Binding-site contacts:
Ligand atom C1 contacts residue PHE99 of chain 1.A at 4.0 Å (hydrophobic).
Ligand atom C8 contacts residue PHE255 of chain 1.B at 3.7 Å (hydrophobic).
Ligand atom C1 contacts residue HEM1 of chain 1.J at 3.9 Å.
Ligand atom N4 contacts residue ARG128 of chain 1.B at 3.4 Å.
Ligand atom CL contacts residue ARG128 of chain 1.B at 3.6 Å.
Ligand atom C3 contacts residue HEM1 of chain 1.J at 3.4 Å.
Ligand atom F contacts residue PHE296 of chain 1.B at 3.5 Å.
Ligand atom C17 contacts residue VAL299 of chain 1.B at 3.7 Å (hydrophobic).
Ligand atom C9 contacts residue PHE255 of chain 1.B at 3.8 Å (hydrophobic).
Ligand atom C18 contacts residue PHE296 of chain 1.B at 4.0 Å (hydrophobic).
Ligand atom N3 contacts residue HEM1 of chain 1.J at 3.4 Å.
Ligand atom C2 contacts residue HEM1 of chain 1.J at 3.5 Å.
Ligand atom N2 contacts residue HEM1 of chain 1.J at 3.8 Å.
Ligand atom C3 contacts residue ARG128 of chain 1.B at 3.2 Å.
Ligand atom N4 contacts residue HEM1 of chain 1.J at 3.3 Å.
Ligand atom C7 contacts residue PHE255 of chain 1.B at 4.1 Å (hydrophobic).
Ligand atom C16 contacts residue VAL299 of chain 1.B at 3.3 Å (hydrophobic).
Ligand atom C2 contacts residue PHE99 of chain 1.A at 3.8 Å (hydrophobic).
Ligand atom C5 contacts residue ARG128 of chain 1.B at 4.0 Å.
Ligand atom C17 contacts residue MET300 of chain 1.B at 3.9 Å (hydrophobic).
Ligand atom C10 contacts residue PRO109 of chain 1.B at 3.9 Å (hydrophobic).
Ligand atom F contacts residue MET300 of chain 1.B at 2.9 Å.
Ligand atom N3 contacts residue HIS95 of chain 1.A at 3.9 Å.
Ligand atom F contacts residue VAL299 of chain 1.B at 3.4 Å.
Ligand atom C4 contacts residue HEM1 of chain 1.J at 3.7 Å.
Ligand atom CL contacts residue THR127 of chain 1.B at 3.5 Å.
Ligand atom N5 contacts residue PHE99 of chain 1.A at 3.7 Å.
Ligand atom N2 contacts residue GLU131 of chain 1.B at 3.5 Å.
Ligand atom C4 contacts residue ARG128 of chain 1.B at 3.5 Å.
Ligand atom N4 contacts residue HIS95 of chain 1.A at 3.6 Å.
Ligand atom N2 contacts residue ARG128 of chain 1.B at 3.9 Å.
Ligand atom N3 contacts residue ARG128 of chain 1.B at 3.8 Å.
Ligand atom N3 contacts residue GLN91 of chain 1.A at 3.9 Å.
Ligand atom C14 contacts residue PRO109 of chain 1.B at 3.5 Å (hydrophobic).
Ligand atom C15 contacts residue PRO109 of chain 1.B at 3.5 Å (hydrophobic).
Ligand atom N5 contacts residue HEM1 of chain 1.J at 3.0 Å (h-bond).
Ligand atom N1 contacts residue HEM1 of chain 1.J at 3.5 Å.
Ligand atom N3 contacts residue GLU131 of chain 1.B at 3.9 Å.
Ligand atom N1 contacts residue ARG128 of chain 1.B at 3.5 Å (salt-bridge).
Ligand atom C2 contacts residue ARG128 of chain 1.B at 4.0 Å.

Sequence of chain 1.A:
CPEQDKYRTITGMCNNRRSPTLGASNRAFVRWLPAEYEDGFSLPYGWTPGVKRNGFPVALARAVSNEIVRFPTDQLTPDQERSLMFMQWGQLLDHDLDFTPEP

The small molecule below binds the protein below.
Small molecule (SMILES): Nc1cc(OCc2cc(-c3cccc(F)c3)ccc2Cl)c2[nH]nnc2n1

Sequence of chain 1.B:
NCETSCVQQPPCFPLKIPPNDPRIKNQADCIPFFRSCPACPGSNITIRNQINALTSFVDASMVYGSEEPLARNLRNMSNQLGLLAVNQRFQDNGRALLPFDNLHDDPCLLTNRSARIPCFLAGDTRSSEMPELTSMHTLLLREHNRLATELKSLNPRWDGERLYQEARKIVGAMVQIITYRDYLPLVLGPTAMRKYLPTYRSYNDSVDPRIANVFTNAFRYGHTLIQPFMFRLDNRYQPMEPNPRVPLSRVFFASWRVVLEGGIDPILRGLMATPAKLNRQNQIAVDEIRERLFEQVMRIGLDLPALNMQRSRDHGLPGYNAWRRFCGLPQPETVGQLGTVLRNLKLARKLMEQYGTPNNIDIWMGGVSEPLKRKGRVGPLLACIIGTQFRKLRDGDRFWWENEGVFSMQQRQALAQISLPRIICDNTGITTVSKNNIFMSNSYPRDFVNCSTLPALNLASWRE